Sequence of chain 1.B:
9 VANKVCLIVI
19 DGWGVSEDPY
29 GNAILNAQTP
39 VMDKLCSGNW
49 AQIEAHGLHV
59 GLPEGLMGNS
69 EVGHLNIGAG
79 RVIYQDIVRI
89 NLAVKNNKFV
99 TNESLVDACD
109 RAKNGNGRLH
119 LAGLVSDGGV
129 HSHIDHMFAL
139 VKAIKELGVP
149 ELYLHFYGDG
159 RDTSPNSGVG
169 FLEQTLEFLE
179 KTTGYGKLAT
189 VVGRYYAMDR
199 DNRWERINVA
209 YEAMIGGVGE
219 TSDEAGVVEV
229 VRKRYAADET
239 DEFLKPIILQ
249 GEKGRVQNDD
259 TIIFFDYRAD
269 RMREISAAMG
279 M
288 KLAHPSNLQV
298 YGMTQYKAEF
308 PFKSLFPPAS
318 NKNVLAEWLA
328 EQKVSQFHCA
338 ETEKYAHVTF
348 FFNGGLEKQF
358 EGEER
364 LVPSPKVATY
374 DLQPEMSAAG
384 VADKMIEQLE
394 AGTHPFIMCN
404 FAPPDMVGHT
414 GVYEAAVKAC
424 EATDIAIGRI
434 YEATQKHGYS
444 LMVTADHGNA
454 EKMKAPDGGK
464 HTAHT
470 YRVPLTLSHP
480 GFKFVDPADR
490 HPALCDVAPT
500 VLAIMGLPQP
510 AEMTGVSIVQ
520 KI

The protein below binds the small molecule below.
Small molecule (SMILES): CC(C)C[C@H](NC(=O)[C@H](Cc1ccc(O)cc1)NC(=O)[C@@H]1CSCC(=O)N[C@H](Cc2ccc(O)cc2)C(=O)N[C@@H](CC(=O)O)C(=O)N[C@@H](Cc2ccc(O)cc2)C(=O)N2CCC[C@H]2C(=O)NCC(=O)N[C@@H](CC(=O)O)C(=O)N[C@@H](CC2=NC=NC2)C(=O)N1)C(=O)N[C@@H](C)C(=O)NCC(=O)N[C@H](C(=O)NO)[C@@H](C)O

Binding-site contacts:
Ligand atom O contacts residue SER68 of chain 1.B at 2.2 Å (h-bond).
Ligand atom CE2 contacts residue GLN302 of chain 1.B at 3.5 Å.
Ligand atom N contacts residue GLU69 of chain 1.B at 2.7 Å (salt-bridge).
Ligand atom O contacts residue HIS450 of chain 1.B at 3.5 Å (h-bond).
Ligand atom C contacts residue ASN67 of chain 1.B at 3.5 Å.
Ligand atom O contacts residue ASN67 of chain 1.B at 3.0 Å (h-bond).
Ligand atom O contacts residue VAL70 of chain 1.B at 3.2 Å.
Ligand atom O contacts residue ZN1 of chain 1.L at 2.3 Å.
Ligand atom OH contacts residue ASP84 of chain 1.B at 2.5 Å (salt-bridge).
Ligand atom OH contacts residue GLU69 of chain 1.B at 3.4 Å (salt-bridge).
Ligand atom C contacts residue ZN1 of chain 1.L at 2.9 Å.
Ligand atom O contacts residue HIS412 of chain 1.B at 3.0 Å (h-bond).
Ligand atom N contacts residue HIS467 of chain 1.B at 3.2 Å.
Ligand atom N contacts residue SER68 of chain 1.B at 3.1 Å (h-bond).
Ligand atom O contacts residue GLN83 of chain 1.B at 3.3 Å (h-bond).
Ligand atom OH contacts residue GLY352 of chain 1.B at 3.5 Å.
Ligand atom CA contacts residue GLU69 of chain 1.B at 3.1 Å.
Ligand atom O contacts residue ZN1 of chain 1.K at 3.4 Å.
Ligand atom OG1 contacts residue GLU69 of chain 1.B at 2.7 Å (salt-bridge).
Ligand atom O contacts residue ASP408 of chain 1.B at 3.2 Å (salt-bridge).
Ligand atom N contacts residue ZN1 of chain 1.L at 3.0 Å.
Ligand atom O contacts residue ZN1 of chain 1.L at 2.2 Å.
Ligand atom O contacts residue ASP84 of chain 1.B at 2.9 Å (salt-bridge).
Ligand atom OD2 contacts residue ARG271 of chain 1.B at 2.9 Å (salt-bridge).
Ligand atom O contacts residue PHE347 of chain 1.B at 3.5 Å.
Ligand atom CG contacts residue GLN83 of chain 1.B at 3.5 Å.
Ligand atom O contacts residue HIS467 of chain 1.B at 3.1 Å (h-bond).
Ligand atom C contacts residue HIS467 of chain 1.B at 3.5 Å.
Ligand atom O contacts residue GLN83 of chain 1.B at 3.2 Å (h-bond).
Ligand atom ND1 contacts residue ARG266 of chain 1.B at 3.4 Å (salt-bridge).
Ligand atom C contacts residue GLU69 of chain 1.B at 3.4 Å.
Ligand atom CE2 contacts residue GLU69 of chain 1.B at 3.4 Å.
Ligand atom CZ contacts residue ASP84 of chain 1.B at 3.4 Å.
Ligand atom CE1 contacts residue ASP84 of chain 1.B at 3.4 Å.
Ligand atom CE1 contacts residue ARG266 of chain 1.B at 3.4 Å.
Ligand atom CD2 contacts residue GLN83 of chain 1.B at 3.5 Å.
Ligand atom O contacts residue LEU64 of chain 1.B at 3.4 Å.
Ligand atom OH contacts residue THR301 of chain 1.B at 3.3 Å.
Ligand atom O contacts residue HIS467 of chain 1.B at 3.5 Å (h-bond).
Ligand atom OH contacts residue PHE348 of chain 1.B at 3.5 Å.